Binding-site contacts:
Ligand atom C2 contacts residue PHE1072 of chain 1.B at 4.3 Å (hydrophobic).
Ligand atom O7 contacts residue PHE1072 of chain 1.B at 3.6 Å.
Ligand atom C1 contacts residue THR1069 of chain 1.B at 4.1 Å.
Ligand atom C1 contacts residue PHE1072 of chain 1.B at 4.5 Å (hydrophobic).
Ligand atom O5 contacts residue ASN1067 of chain 1.B at 2.3 Å (h-bond).
Ligand atom C7 contacts residue ASN1067 of chain 1.B at 4.0 Å.
Ligand atom N2 contacts residue PHE1072 of chain 1.B at 3.6 Å.
Ligand atom C8 contacts residue PRO1081 of chain 1.B at 4.0 Å (hydrophobic).
Ligand atom C4 contacts residue ASN1067 of chain 1.B at 4.2 Å.
Ligand atom O5 contacts residue THR1069 of chain 1.B at 3.7 Å.
Ligand atom C7 contacts residue PHE1072 of chain 1.B at 3.5 Å (hydrophobic).
Ligand atom O6 contacts residue THR1069 of chain 1.B at 3.4 Å.
Ligand atom C8 contacts residue PHE1072 of chain 1.B at 3.6 Å (hydrophobic).
Ligand atom C1 contacts residue ASN1067 of chain 1.B at 1.4 Å.
Ligand atom O6 contacts residue ASN1067 of chain 1.B at 4.4 Å.
Ligand atom C2 contacts residue ASN1067 of chain 1.B at 2.5 Å.
Ligand atom C3 contacts residue ASN1067 of chain 1.B at 3.8 Å.
Ligand atom N2 contacts residue ASN1067 of chain 1.B at 3.0 Å (h-bond).
Ligand atom C5 contacts residue ASN1067 of chain 1.B at 3.6 Å.
Ligand atom C6 contacts residue THR1069 of chain 1.B at 4.4 Å.

This small molecule binds to this protein.
Small molecule (SMILES): CC(=O)N[C@@H]1[C@@H](O)[C@H](O)[C@@H](CO)O[C@H]1O

Sequence of chain 1.B:
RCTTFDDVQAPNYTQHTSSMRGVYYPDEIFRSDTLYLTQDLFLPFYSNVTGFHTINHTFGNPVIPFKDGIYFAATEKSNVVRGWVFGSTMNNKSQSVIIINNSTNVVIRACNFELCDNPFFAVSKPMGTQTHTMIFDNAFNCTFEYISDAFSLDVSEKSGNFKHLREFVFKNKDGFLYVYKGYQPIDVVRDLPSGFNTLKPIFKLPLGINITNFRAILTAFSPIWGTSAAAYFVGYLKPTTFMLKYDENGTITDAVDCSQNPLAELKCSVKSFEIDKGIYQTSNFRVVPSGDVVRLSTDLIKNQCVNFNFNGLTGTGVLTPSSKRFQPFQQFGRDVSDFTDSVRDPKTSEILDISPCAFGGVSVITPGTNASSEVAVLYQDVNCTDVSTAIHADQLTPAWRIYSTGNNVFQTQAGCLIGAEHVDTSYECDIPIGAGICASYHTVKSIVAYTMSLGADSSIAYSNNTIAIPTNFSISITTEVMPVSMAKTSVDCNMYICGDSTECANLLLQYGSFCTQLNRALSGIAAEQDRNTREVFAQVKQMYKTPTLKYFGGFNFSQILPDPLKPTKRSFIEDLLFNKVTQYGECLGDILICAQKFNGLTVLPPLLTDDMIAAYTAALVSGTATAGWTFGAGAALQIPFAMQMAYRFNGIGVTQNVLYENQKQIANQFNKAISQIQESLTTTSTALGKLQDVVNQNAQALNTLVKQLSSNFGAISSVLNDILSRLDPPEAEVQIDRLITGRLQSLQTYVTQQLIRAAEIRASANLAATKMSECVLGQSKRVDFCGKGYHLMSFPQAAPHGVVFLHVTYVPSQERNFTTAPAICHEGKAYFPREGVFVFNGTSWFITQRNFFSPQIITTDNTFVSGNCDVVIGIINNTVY